A small-molecule ligand and the protein it binds are described below.
Small molecule (SMILES): Nc1ncnc2c1ncn2[C@@H]1O[C@H](CO[P](=O)(O)O[P](=O)(O)OC[C@H]2OC[C@H](O)[C@@H]2O)[C@@H](O)[C@H]1OP(=O)(O)O

Binding-site contacts:
Ligand atom O1X contacts residue THR210 of chain 1.A at 3.4 Å.
Ligand atom C4B contacts residue ALA379 of chain 1.A at 3.3 Å (hydrophobic).
Ligand atom N7A contacts residue ARG209 of chain 1.A at 3.5 Å (salt-bridge).
Ligand atom C1D contacts residue LEU146 of chain 1.A at 3.6 Å (hydrophobic).
Ligand atom C6A contacts residue ARG209 of chain 1.A at 3.4 Å.
Ligand atom N6A contacts residue PRO152 of chain 1.A at 3.4 Å.
Ligand atom C1D contacts residue FAD1 of chain 1.B at 3.3 Å.
Ligand atom O3X contacts residue ARG209 of chain 1.A at 2.9 Å (salt-bridge).
Ligand atom O2N contacts residue THR189 of chain 1.A at 2.7 Å (h-bond).
Ligand atom O4B contacts residue THR380 of chain 1.A at 3.4 Å.
Ligand atom O3B contacts residue GLY187 of chain 1.A at 3.6 Å (h-bond).
Ligand atom O2N contacts residue GLY381 of chain 1.A at 3.6 Å.
Ligand atom C5A contacts residue ARG209 of chain 1.A at 3.4 Å.
Ligand atom O3B contacts residue THR186 of chain 1.A at 2.8 Å (h-bond).
Ligand atom O1N contacts residue THR189 of chain 1.A at 2.9 Å (h-bond).
Ligand atom O2D contacts residue LEU146 of chain 1.A at 3.5 Å.
Ligand atom O3D contacts residue TRP492 of chain 1.A at 3.1 Å (h-bond).
Ligand atom O2D contacts residue ARG329 of chain 1.A at 3.1 Å (salt-bridge).
Ligand atom O2A contacts residue TRP492 of chain 1.A at 3.5 Å.
Ligand atom O1N contacts residue SER188 of chain 1.A at 3.2 Å (h-bond).
Ligand atom C4B contacts residue GLY185 of chain 1.A at 3.6 Å.
Ligand atom O4B contacts residue GLY185 of chain 1.A at 3.3 Å.
Ligand atom PN contacts residue THR189 of chain 1.A at 3.4 Å.
Ligand atom P2B contacts residue THR210 of chain 1.A at 3.5 Å.
Ligand atom C2A contacts residue ILE184 of chain 1.A at 3.6 Å (hydrophobic).
Ligand atom O1A contacts residue TRP492 of chain 1.A at 3.5 Å.
Ligand atom O4D contacts residue LEU146 of chain 1.A at 3.5 Å.
Ligand atom O2X contacts residue ARG209 of chain 1.A at 2.8 Å (salt-bridge).
Ligand atom P2B contacts residue ARG209 of chain 1.A at 3.6 Å.
Ligand atom N3A contacts residue ILE184 of chain 1.A at 3.5 Å.
Ligand atom N1A contacts residue ARG209 of chain 1.A at 3.6 Å.
Ligand atom O2X contacts residue THR210 of chain 1.A at 2.6 Å (h-bond).
Ligand atom O3 contacts residue GLY381 of chain 1.A at 3.2 Å.
Ligand atom O1N contacts residue GLY187 of chain 1.A at 3.3 Å.
Ligand atom O2N contacts residue PHE382 of chain 1.A at 3.5 Å.
Ligand atom C4D contacts residue LEU146 of chain 1.A at 3.6 Å (hydrophobic).
Ligand atom O4B contacts residue ALA379 of chain 1.A at 3.3 Å (h-bond).
Ligand atom C2D contacts residue ARG329 of chain 1.A at 3.5 Å.
Ligand atom N6A contacts residue ARG209 of chain 1.A at 3.6 Å (salt-bridge).
Ligand atom C5B contacts residue ALA379 of chain 1.A at 3.4 Å (hydrophobic).

Sequence of chain 1.A:
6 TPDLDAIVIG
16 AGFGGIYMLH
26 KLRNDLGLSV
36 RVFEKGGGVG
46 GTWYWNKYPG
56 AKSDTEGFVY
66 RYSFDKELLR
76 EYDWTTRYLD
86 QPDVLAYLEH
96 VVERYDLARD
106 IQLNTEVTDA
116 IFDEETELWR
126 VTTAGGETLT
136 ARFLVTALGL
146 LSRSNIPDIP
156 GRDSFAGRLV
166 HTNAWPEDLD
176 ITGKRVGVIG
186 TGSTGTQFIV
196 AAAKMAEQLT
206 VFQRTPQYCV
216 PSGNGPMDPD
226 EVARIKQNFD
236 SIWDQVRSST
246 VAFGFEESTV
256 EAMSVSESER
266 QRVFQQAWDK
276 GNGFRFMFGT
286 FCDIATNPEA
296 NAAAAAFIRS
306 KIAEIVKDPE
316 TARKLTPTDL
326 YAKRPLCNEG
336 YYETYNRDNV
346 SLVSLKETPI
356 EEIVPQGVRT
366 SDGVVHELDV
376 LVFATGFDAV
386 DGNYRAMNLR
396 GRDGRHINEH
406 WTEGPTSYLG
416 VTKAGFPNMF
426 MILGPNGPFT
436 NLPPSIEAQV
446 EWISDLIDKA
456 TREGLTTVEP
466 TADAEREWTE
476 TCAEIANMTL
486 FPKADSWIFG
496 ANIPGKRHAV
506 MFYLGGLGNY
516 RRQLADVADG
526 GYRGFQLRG